The protein below binds the small molecule below.
Small molecule (SMILES): CCOC[C@@H](CC(C)C)NC(=O)[C@@H]1CNC[C@H](C(=O)N(c2ccc(C(C)C)cn2)C2CC2)[C@@H]1O

Sequence of chain 2.A:
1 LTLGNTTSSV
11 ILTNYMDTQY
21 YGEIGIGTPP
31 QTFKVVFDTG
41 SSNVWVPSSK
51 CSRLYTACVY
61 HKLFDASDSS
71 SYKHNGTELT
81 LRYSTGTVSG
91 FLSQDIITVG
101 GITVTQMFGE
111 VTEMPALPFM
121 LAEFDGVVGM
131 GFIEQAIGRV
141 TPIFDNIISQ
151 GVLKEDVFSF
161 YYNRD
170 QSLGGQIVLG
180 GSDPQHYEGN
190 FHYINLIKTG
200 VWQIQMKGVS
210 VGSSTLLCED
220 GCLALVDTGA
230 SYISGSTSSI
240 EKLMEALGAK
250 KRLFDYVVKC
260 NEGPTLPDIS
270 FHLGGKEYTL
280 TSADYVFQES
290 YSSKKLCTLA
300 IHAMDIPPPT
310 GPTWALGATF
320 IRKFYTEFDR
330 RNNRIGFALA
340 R

Binding-site contacts:
Ligand atom O11 contacts residue GLY228 of chain 2.A at 3.6 Å.
Ligand atom O13 contacts residue SER84 of chain 2.A at 2.8 Å (h-bond).
Ligand atom C21 contacts residue THR85 of chain 2.A at 3.5 Å.
Ligand atom C16 contacts residue ASP38 of chain 2.A at 3.7 Å.
Ligand atom O11 contacts residue THR85 of chain 2.A at 3.2 Å.
Ligand atom O13 contacts residue THR85 of chain 2.A at 3.6 Å.
Ligand atom C7 contacts residue THR85 of chain 2.A at 3.5 Å.
Ligand atom C5 contacts residue GLY40 of chain 2.A at 3.7 Å.
Ligand atom C1 contacts residue ALA229 of chain 2.A at 3.5 Å (hydrophobic).
Ligand atom C16 contacts residue VAL127 of chain 2.A at 3.7 Å (hydrophobic).
Ligand atom N12 contacts residue GLY40 of chain 2.A at 3.3 Å (h-bond).
Ligand atom N6 contacts residue ASP226 of chain 2.A at 2.7 Å (salt-bridge).
Ligand atom O9 contacts residue SER84 of chain 2.A at 3.0 Å (h-bond).
Ligand atom C18 contacts residue DMS1 of chain 2.C at 3.7 Å.
Ligand atom C2 contacts residue ASP38 of chain 2.A at 3.7 Å.
Ligand atom C4 contacts residue ASP38 of chain 2.A at 3.6 Å.
Ligand atom C5 contacts residue ASP226 of chain 2.A at 3.1 Å.
Ligand atom C1 contacts residue ASP38 of chain 2.A at 3.6 Å.
Ligand atom C5 contacts residue ASP38 of chain 2.A at 3.6 Å.
Ligand atom O9 contacts residue TYR83 of chain 2.A at 3.4 Å.
Ligand atom C34 contacts residue ILE137 of chain 2.A at 3.5 Å (hydrophobic).
Ligand atom N10 contacts residue THR85 of chain 2.A at 3.6 Å.
Ligand atom C8 contacts residue TYR83 of chain 2.A at 3.5 Å (hydrophobic).
Ligand atom O32 contacts residue ARG82 of chain 2.A at 3.7 Å.
Ligand atom C24 contacts residue ALA122 of chain 2.A at 3.6 Å (hydrophobic).
Ligand atom C4 contacts residue TYR83 of chain 2.A at 3.5 Å (hydrophobic).
Ligand atom C17 contacts residue TYR83 of chain 2.A at 3.6 Å (hydrophobic).
Ligand atom C1 contacts residue ASP226 of chain 2.A at 3.3 Å.
Ligand atom C16 contacts residue TYR83 of chain 2.A at 3.5 Å (hydrophobic).
Ligand atom C15 contacts residue THR85 of chain 2.A at 3.5 Å.
Ligand atom N22 contacts residue THR85 of chain 2.A at 3.3 Å.
Ligand atom C3 contacts residue TYR83 of chain 2.A at 3.6 Å (hydrophobic).
Ligand atom C30 contacts residue THR309 of chain 2.A at 3.7 Å.
Ligand atom N12 contacts residue TYR83 of chain 2.A at 3.7 Å.
Ligand atom C34 contacts residue ARG82 of chain 2.A at 3.3 Å.
Ligand atom C1 contacts residue GLY228 of chain 2.A at 3.4 Å.
Ligand atom C24 contacts residue PRO118 of chain 2.A at 3.1 Å (hydrophobic).
Ligand atom C7 contacts residue GLY228 of chain 2.A at 3.5 Å.
Ligand atom O32 contacts residue TYR83 of chain 2.A at 3.6 Å.
Ligand atom N6 contacts residue ASP38 of chain 2.A at 2.8 Å (salt-bridge).